Sequence of chain 1.C:
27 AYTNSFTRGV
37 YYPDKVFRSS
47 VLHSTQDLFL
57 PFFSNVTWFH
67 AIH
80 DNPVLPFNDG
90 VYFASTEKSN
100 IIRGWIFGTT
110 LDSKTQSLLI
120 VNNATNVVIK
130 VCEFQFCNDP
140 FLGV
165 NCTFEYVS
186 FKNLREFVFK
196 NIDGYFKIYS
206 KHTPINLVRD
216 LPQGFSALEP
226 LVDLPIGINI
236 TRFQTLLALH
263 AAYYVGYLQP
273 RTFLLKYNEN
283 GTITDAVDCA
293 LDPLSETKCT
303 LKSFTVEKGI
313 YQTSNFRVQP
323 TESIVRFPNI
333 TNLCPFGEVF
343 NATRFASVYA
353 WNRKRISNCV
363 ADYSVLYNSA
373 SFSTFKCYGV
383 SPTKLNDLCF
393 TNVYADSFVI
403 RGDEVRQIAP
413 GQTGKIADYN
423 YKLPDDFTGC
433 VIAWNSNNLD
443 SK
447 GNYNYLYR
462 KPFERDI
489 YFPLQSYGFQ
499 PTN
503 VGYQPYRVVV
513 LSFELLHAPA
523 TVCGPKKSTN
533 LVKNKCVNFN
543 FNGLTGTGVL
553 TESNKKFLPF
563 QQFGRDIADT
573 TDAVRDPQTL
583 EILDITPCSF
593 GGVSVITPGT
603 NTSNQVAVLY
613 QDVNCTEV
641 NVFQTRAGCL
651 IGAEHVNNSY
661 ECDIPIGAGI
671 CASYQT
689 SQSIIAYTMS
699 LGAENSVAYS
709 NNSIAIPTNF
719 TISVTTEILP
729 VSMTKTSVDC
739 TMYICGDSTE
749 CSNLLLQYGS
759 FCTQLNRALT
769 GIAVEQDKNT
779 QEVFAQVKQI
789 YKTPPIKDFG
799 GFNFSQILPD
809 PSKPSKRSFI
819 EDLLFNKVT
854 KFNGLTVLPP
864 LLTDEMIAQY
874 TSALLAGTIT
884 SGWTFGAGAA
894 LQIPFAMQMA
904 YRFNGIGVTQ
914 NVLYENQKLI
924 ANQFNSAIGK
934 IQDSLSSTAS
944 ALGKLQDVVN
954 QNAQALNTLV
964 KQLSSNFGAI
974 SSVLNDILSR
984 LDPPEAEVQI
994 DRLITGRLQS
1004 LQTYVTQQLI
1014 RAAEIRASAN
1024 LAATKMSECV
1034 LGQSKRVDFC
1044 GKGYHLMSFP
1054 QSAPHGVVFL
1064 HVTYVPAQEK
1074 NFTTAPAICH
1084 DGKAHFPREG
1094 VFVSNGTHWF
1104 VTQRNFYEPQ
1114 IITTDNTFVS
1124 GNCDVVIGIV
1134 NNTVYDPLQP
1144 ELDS

The protein below binds the small molecule below.
Small molecule (SMILES): CC(=O)N[C@H]1[C@H](O[C@H]2[C@H](O)[C@@H](NC(C)=O)CO[C@@H]2CO)O[C@H](CO)[C@@H](O)[C@@H]1O

Binding-site contacts:
Ligand atom C2 contacts residue ASN1134 of chain 1.C at 2.4 Å.
Ligand atom O7 contacts residue ASN1134 of chain 1.C at 3.4 Å (h-bond).
Ligand atom C8 contacts residue ASN1134 of chain 1.C at 4.5 Å.
Ligand atom C3 contacts residue ASN1134 of chain 1.C at 3.8 Å.
Ligand atom C7 contacts residue ASN1134 of chain 1.C at 3.3 Å.
Ligand atom C5 contacts residue ASN1134 of chain 1.C at 3.7 Å.
Ligand atom O5 contacts residue ASN1134 of chain 1.C at 2.4 Å (h-bond).
Ligand atom C4 contacts residue ASN1134 of chain 1.C at 4.2 Å.
Ligand atom C1 contacts residue ASN1134 of chain 1.C at 1.4 Å.
Ligand atom N2 contacts residue ASN1134 of chain 1.C at 2.9 Å (h-bond).
Ligand atom O6 contacts residue ASN1134 of chain 1.C at 4.5 Å.